Sequence of chain 1.WC:
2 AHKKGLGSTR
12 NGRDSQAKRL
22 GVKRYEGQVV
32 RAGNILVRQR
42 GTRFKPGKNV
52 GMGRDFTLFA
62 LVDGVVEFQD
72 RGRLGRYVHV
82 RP

The protein below binds the small molecule below.
Small molecule (SMILES): COc1ccc(C[C@H](N)C(=O)N[C@H]2[C@@H](O)[C@H](n3cnc4c(N(C)C)ncnc43)O[C@@H]2CO[P](=O)(O)O[C@H]2[C@@H](O)[C@H](n3ccc(N)nc3=O)O[C@@H]2CO[P](=O)(O)O[C@H]2[C@@H](O)[C@H](n3ccc(N)nc3=O)O[C@@H]2CO)cc1

Binding-site contacts:
Ligand atom C4 contacts residue MG1 of chain 1.IY at 4.4 Å.
Ligand atom OP1 contacts residue HIS3 of chain 1.WC at 3.8 Å.
Ligand atom O2 contacts residue MG1 of chain 1.IY at 2.5 Å.
Ligand atom N3 contacts residue MG1 of chain 1.IY at 3.1 Å.
Ligand atom C2 contacts residue MG1 of chain 1.IY at 3.2 Å.
Ligand atom OP1 contacts residue ALA2 of chain 1.WC at 4.1 Å.